Sequence of chain 1.C:
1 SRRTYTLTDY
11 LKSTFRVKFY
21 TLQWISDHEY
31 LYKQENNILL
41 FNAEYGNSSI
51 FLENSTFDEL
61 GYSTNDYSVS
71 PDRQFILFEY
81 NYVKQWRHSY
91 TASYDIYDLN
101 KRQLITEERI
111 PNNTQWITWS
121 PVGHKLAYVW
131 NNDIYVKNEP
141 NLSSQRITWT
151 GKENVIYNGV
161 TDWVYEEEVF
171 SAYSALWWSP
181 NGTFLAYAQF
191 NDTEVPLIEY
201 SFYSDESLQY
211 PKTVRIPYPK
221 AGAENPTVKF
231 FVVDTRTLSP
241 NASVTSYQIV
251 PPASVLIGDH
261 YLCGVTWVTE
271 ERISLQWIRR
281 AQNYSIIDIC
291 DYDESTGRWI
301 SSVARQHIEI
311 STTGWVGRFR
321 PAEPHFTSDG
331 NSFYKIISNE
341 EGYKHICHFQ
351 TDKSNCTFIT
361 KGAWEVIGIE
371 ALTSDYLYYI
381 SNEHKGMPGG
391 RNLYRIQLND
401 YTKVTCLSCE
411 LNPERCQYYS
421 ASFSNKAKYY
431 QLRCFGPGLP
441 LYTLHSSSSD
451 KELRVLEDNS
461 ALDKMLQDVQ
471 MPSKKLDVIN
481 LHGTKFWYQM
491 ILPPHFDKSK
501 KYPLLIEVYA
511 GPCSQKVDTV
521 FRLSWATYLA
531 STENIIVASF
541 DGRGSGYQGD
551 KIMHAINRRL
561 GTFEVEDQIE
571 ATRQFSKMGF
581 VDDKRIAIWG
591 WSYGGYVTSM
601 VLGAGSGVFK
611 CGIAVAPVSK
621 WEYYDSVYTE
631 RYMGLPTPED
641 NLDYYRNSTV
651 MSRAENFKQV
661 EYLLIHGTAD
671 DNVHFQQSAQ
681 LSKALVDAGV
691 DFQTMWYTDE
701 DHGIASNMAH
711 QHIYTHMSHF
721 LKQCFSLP

Binding-site contacts:
Ligand atom C5 contacts residue ASN241 of chain 1.C at 3.7 Å.
Ligand atom C3 contacts residue ASN241 of chain 1.C at 3.8 Å.
Ligand atom C4 contacts residue ASN241 of chain 1.C at 4.3 Å.
Ligand atom N2 contacts residue ASN241 of chain 1.C at 2.8 Å (h-bond).
Ligand atom C1 contacts residue ASN241 of chain 1.C at 1.4 Å.
Ligand atom O6 contacts residue ASN241 of chain 1.C at 4.4 Å.
Ligand atom O5 contacts residue ASN241 of chain 1.C at 2.4 Å (h-bond).
Ligand atom C7 contacts residue ASN241 of chain 1.C at 3.7 Å.
Ligand atom O7 contacts residue ASN241 of chain 1.C at 3.8 Å.
Ligand atom C2 contacts residue ASN241 of chain 1.C at 2.4 Å.

The protein below binds the small molecule below.
Small molecule (SMILES): CC(=O)N[C@@H]1[C@@H](O)[C@H](O)[C@@H](CO)O[C@H]1O